This small molecule binds to this protein.
Small molecule (SMILES): CC(=O)N[C@@H]1[C@@H](O)[C@H](O)[C@@H](CO)O[C@H]1O

Binding-site contacts:
Ligand atom C7 contacts residue THR106 of chain 1.B at 3.8 Å.
Ligand atom O7 contacts residue THR233 of chain 1.B at 3.6 Å.
Ligand atom C8 contacts residue THR106 of chain 1.B at 3.5 Å.
Ligand atom C2 contacts residue ASN231 of chain 1.B at 2.5 Å.
Ligand atom C5 contacts residue ASN231 of chain 1.B at 3.7 Å.
Ligand atom O7 contacts residue THR106 of chain 1.B at 4.3 Å.
Ligand atom N2 contacts residue ASN231 of chain 1.B at 3.0 Å (h-bond).
Ligand atom C3 contacts residue ASN231 of chain 1.B at 3.8 Å.
Ligand atom N2 contacts residue THR106 of chain 1.B at 4.2 Å.
Ligand atom O5 contacts residue ASN231 of chain 1.B at 2.4 Å (h-bond).
Ligand atom C8 contacts residue THR107 of chain 1.B at 3.8 Å.
Ligand atom C7 contacts residue ASN231 of chain 1.B at 4.1 Å.
Ligand atom C4 contacts residue ASN231 of chain 1.B at 4.3 Å.
Ligand atom C7 contacts residue THR233 of chain 1.B at 4.4 Å.
Ligand atom C1 contacts residue ASN231 of chain 1.B at 1.4 Å.

Sequence of chain 1.B:
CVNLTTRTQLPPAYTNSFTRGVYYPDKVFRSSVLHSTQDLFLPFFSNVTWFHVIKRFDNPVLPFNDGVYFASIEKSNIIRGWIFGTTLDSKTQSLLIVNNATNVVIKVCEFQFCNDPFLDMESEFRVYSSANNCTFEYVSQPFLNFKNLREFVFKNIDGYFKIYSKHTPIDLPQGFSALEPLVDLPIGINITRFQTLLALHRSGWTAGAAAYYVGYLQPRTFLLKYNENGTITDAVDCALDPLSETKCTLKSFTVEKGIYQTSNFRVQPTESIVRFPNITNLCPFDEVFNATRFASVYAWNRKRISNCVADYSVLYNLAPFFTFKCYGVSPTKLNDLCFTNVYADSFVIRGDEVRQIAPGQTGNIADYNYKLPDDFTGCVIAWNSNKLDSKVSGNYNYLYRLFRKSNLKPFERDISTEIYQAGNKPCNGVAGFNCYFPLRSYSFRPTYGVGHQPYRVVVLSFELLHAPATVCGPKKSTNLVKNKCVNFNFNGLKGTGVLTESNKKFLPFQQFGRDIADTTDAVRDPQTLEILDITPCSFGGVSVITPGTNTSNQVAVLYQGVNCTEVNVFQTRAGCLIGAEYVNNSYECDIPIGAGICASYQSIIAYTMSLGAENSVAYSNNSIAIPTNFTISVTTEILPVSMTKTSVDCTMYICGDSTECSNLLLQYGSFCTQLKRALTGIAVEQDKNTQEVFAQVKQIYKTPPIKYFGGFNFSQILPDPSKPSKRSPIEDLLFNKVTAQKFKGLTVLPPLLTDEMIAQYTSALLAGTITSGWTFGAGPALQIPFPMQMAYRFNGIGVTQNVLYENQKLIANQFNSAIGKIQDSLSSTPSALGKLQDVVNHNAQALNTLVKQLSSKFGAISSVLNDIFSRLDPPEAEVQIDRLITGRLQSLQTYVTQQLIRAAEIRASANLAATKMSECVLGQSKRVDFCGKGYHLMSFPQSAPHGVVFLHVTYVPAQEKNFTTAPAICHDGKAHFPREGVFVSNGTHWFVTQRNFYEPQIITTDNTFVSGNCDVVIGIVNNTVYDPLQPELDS